Sequence of chain 4.E:
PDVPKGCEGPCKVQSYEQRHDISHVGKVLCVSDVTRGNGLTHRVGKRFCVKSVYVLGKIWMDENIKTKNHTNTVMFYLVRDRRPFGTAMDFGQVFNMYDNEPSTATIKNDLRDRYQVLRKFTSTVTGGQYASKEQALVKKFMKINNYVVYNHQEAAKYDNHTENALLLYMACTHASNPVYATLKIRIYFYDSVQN

Sequence of chain 3.K:
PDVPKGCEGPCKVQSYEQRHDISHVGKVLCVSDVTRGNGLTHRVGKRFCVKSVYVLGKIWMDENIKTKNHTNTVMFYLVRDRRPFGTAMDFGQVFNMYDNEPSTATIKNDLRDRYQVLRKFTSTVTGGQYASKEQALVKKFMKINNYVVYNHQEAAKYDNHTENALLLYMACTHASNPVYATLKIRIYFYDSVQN

Binding-site contacts:
Ligand atom OP1 contacts residue VAL117 of chain 4.E at 3.6 Å.
Ligand atom OP2 contacts residue TYR188 of chain 4.G at 2.7 Å (h-bond).
Ligand atom P contacts residue TYR188 of chain 4.G at 3.5 Å.
Ligand atom N7 contacts residue PHE141 of chain 4.G at 3.5 Å.
Ligand atom C5 contacts residue LYS51 of chain 4.G at 3.7 Å.
Ligand atom C6 contacts residue PHE141 of chain 4.G at 3.5 Å (hydrophobic).
Ligand atom O5' contacts residue ARG112 of chain 4.E at 3.3 Å.
Ligand atom O4' contacts residue GLN116 of chain 4.E at 3.6 Å.
Ligand atom C4 contacts residue PHE141 of chain 4.G at 3.5 Å (hydrophobic).
Ligand atom O3' contacts residue ARG82 of chain 4.E at 3.4 Å (salt-bridge).
Ligand atom N4 contacts residue LYS51 of chain 4.G at 3.4 Å.
Ligand atom C1' contacts residue ARG80 of chain 4.E at 3.6 Å.
Ligand atom O3' contacts residue TYR188 of chain 4.G at 3.0 Å (h-bond).
Ligand atom OP2 contacts residue ASN195 of chain 3.K at 2.9 Å (h-bond).
Ligand atom C2' contacts residue CYS11 of chain 4.G at 3.6 Å (hydrophobic).
Ligand atom OP2 contacts residue TYR54 of chain 4.G at 2.8 Å (h-bond).
Ligand atom C5' contacts residue ARG112 of chain 4.E at 3.6 Å.
Ligand atom OP1 contacts residue ASP113 of chain 4.E at 2.9 Å (salt-bridge).
Ligand atom OP1 contacts residue LYS120 of chain 4.E at 3.0 Å (salt-bridge).
Ligand atom O3' contacts residue LEU118 of chain 4.E at 3.6 Å.
Ligand atom N1 contacts residue PHE141 of chain 4.G at 3.6 Å.
Ligand atom C3' contacts residue TYR188 of chain 4.G at 3.2 Å (hydrophobic).
Ligand atom C5 contacts residue PHE141 of chain 4.G at 3.4 Å (hydrophobic).
Ligand atom OP1 contacts residue ARG112 of chain 4.E at 2.8 Å (salt-bridge).
Ligand atom OP2 contacts residue ARG186 of chain 4.G at 2.9 Å (salt-bridge).
Ligand atom C5' contacts residue ASP113 of chain 4.E at 3.7 Å.
Ligand atom C2' contacts residue ARG80 of chain 4.E at 3.6 Å.
Ligand atom C2' contacts residue TYR188 of chain 4.G at 3.1 Å (hydrophobic).
Ligand atom OP2 contacts residue ARG47 of chain 3.K at 2.7 Å (salt-bridge).
Ligand atom OP1 contacts residue ARG119 of chain 4.E at 3.5 Å.
Ligand atom N6 contacts residue PHE141 of chain 4.G at 3.5 Å.
Ligand atom O2 contacts residue TYR188 of chain 4.G at 3.1 Å.
Ligand atom O3' contacts residue ASP113 of chain 4.E at 3.6 Å.
Ligand atom C2' contacts residue ASN195 of chain 3.K at 3.5 Å.
Ligand atom C4' contacts residue ARG80 of chain 4.E at 3.6 Å.
Ligand atom C5' contacts residue ARG80 of chain 4.E at 3.7 Å.
Ligand atom OP1 contacts residue ARG82 of chain 4.E at 3.1 Å (salt-bridge).
Ligand atom O4' contacts residue ARG80 of chain 4.E at 3.3 Å (salt-bridge).
Ligand atom C5' contacts residue ARG82 of chain 4.E at 3.7 Å.
Ligand atom OP2 contacts residue LYS120 of chain 4.E at 3.0 Å (salt-bridge).

This small molecule binds to this protein.
Small molecule (SMILES): Nc1ccn([C@H]2C[C@H](O[P](=O)(O)OC[C@H]3O[C@@H](n4cnc5c(N)ncnc54)C[C@@H]3O[P](=O)(O)OC[C@H]3O[C@@H](n4cnc5c(N)ncnc54)C[C@@H]3O[P](=O)(O)OC[C@H]3O[C@@H](n4ccc(N)nc4=O)C[C@@H]3O[P](=O)(O)OC[C@H]3O[C@@H](n4ccc(N)nc4=O)C[C@@H]3O[P](=O)(O)OC[C@H]3O[C@@H](n4cnc5c(N)ncnc54)C[C@@H]3O[P](=O)(O)OC[C@H]3O[C@@H](n4ccc(N)nc4=O)C[C@@H]3O)[C@@H](COP(=O)=O)O2)c(=O)n1

Sequence of chain 4.G:
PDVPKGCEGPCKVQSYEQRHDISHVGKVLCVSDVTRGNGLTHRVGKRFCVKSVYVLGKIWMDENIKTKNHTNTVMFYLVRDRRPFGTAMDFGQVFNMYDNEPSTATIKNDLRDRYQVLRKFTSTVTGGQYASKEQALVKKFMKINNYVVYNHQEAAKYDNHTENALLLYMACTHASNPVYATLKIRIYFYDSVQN